Sequence of chain 6.A:
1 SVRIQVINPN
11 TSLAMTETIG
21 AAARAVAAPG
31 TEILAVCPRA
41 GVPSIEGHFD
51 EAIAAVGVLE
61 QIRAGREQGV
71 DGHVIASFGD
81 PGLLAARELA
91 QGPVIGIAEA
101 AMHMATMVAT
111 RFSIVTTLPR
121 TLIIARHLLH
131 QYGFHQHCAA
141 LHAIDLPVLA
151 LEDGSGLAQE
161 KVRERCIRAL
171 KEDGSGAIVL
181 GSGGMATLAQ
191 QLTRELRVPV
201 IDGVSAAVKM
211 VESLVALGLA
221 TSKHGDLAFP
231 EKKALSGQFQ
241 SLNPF

A protein and the small-molecule ligand that binds it are described below.
Small molecule (SMILES): O=C(O)C[C@H]1NC(=O)NC1=O

Binding-site contacts:
Ligand atom OD1 contacts residue THR117 of chain 6.A at 2.7 Å (h-bond).
Ligand atom OD1 contacts residue GLY181 of chain 6.A at 3.5 Å (h-bond).
Ligand atom O contacts residue GLY183 of chain 6.A at 2.9 Å (h-bond).
Ligand atom CG contacts residue SER182 of chain 6.A at 3.3 Å.
Ligand atom OAB contacts residue MET15 of chain 6.A at 4.1 Å.
Ligand atom OD1 contacts residue THR116 of chain 6.A at 3.4 Å (h-bond).
Ligand atom C contacts residue SER77 of chain 6.A at 3.6 Å.
Ligand atom CB contacts residue ILE45 of chain 6.A at 4.3 Å (hydrophobic).
Ligand atom OD1 contacts residue SER182 of chain 6.A at 3.5 Å.
Ligand atom CB contacts residue PHE78 of chain 6.A at 4.2 Å (hydrophobic).
Ligand atom NAF contacts residue SER77 of chain 6.A at 3.7 Å.
Ligand atom N contacts residue VAL148 of chain 6.A at 4.1 Å.
Ligand atom C contacts residue GLY183 of chain 6.A at 3.9 Å.
Ligand atom CAI contacts residue SER77 of chain 6.A at 4.2 Å.
Ligand atom C contacts residue PHE78 of chain 6.A at 3.5 Å (hydrophobic).
Ligand atom CG contacts residue VAL148 of chain 6.A at 3.5 Å (hydrophobic).
Ligand atom OAB contacts residue ASN10 of chain 6.A at 3.0 Å (h-bond).
Ligand atom CB contacts residue GLY181 of chain 6.A at 3.6 Å.
Ligand atom OAB contacts residue VAL148 of chain 6.A at 3.6 Å.
Ligand atom NAF contacts residue ASN10 of chain 6.A at 3.9 Å.
Ligand atom CG contacts residue GLY181 of chain 6.A at 3.6 Å.
Ligand atom OD1 contacts residue VAL148 of chain 6.A at 3.5 Å.
Ligand atom CA contacts residue PHE78 of chain 6.A at 3.8 Å (hydrophobic).
Ligand atom CA contacts residue SER77 of chain 6.A at 4.2 Å.
Ligand atom OD2 contacts residue SER182 of chain 6.A at 2.6 Å (h-bond).
Ligand atom OD2 contacts residue THR117 of chain 6.A at 4.0 Å.
Ligand atom CAI contacts residue ASN10 of chain 6.A at 3.8 Å.
Ligand atom O contacts residue SER77 of chain 6.A at 3.3 Å.
Ligand atom CA contacts residue ILE45 of chain 6.A at 4.0 Å (hydrophobic).
Ligand atom CG contacts residue THR117 of chain 6.A at 3.7 Å.
Ligand atom CAI contacts residue VAL148 of chain 6.A at 3.8 Å (hydrophobic).
Ligand atom OD2 contacts residue GLY183 of chain 6.A at 4.3 Å.
Ligand atom O contacts residue SER182 of chain 6.A at 3.5 Å.
Ligand atom O contacts residue PHE78 of chain 6.A at 2.9 Å (h-bond).
Ligand atom OD2 contacts residue VAL148 of chain 6.A at 3.3 Å.
Ligand atom NAF contacts residue MET15 of chain 6.A at 4.1 Å.
Ligand atom N contacts residue ILE45 of chain 6.A at 2.9 Å (h-bond).
Ligand atom CAI contacts residue ILE45 of chain 6.A at 3.8 Å (hydrophobic).
Ligand atom OAB contacts residue SER44 of chain 6.A at 3.8 Å.
Ligand atom OAB contacts residue ILE45 of chain 6.A at 2.9 Å (h-bond).